Sequence of chain 1.B:
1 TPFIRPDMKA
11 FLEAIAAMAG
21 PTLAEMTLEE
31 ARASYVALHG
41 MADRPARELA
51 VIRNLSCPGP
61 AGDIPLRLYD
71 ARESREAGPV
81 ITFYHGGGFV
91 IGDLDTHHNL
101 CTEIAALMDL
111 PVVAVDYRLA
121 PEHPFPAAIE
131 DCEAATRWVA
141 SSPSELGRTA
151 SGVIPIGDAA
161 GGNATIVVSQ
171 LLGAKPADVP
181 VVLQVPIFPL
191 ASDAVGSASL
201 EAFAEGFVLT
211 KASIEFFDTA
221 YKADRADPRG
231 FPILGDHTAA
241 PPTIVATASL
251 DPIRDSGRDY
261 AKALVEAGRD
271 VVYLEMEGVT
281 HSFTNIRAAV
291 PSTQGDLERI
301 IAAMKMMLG

Binding-site contacts:
Ligand atom OXT contacts residue ARG254 of chain 1.B at 3.8 Å.
Ligand atom C contacts residue ARG258 of chain 1.B at 3.8 Å.
Ligand atom CD contacts residue ALA202 of chain 1.B at 4.1 Å (hydrophobic).
Ligand atom OXT contacts residue ARG258 of chain 1.B at 3.2 Å (salt-bridge).
Ligand atom O contacts residue ARG254 of chain 1.B at 4.0 Å.
Ligand atom C6 contacts residue ALA202 of chain 1.B at 4.3 Å (hydrophobic).
Ligand atom C contacts residue ARG254 of chain 1.B at 3.8 Å.
Ligand atom C6 contacts residue ALA198 of chain 1.B at 3.8 Å (hydrophobic).
Ligand atom CB contacts residue ARG254 of chain 1.B at 3.2 Å.
Ligand atom CG contacts residue PHE203 of chain 1.B at 4.2 Å (hydrophobic).
Ligand atom CG contacts residue ARG254 of chain 1.B at 3.6 Å.
Ligand atom O contacts residue ARG258 of chain 1.B at 3.2 Å (salt-bridge).
Ligand atom CD contacts residue ALA198 of chain 1.B at 4.1 Å (hydrophobic).
Ligand atom O contacts residue ALA267 of chain 1.A at 4.5 Å.
Ligand atom CA contacts residue ARG254 of chain 1.B at 4.0 Å.
Ligand atom CG contacts residue ALA202 of chain 1.B at 4.3 Å (hydrophobic).
Ligand atom CD contacts residue ARG254 of chain 1.B at 3.2 Å.

Sequence of chain 1.A:
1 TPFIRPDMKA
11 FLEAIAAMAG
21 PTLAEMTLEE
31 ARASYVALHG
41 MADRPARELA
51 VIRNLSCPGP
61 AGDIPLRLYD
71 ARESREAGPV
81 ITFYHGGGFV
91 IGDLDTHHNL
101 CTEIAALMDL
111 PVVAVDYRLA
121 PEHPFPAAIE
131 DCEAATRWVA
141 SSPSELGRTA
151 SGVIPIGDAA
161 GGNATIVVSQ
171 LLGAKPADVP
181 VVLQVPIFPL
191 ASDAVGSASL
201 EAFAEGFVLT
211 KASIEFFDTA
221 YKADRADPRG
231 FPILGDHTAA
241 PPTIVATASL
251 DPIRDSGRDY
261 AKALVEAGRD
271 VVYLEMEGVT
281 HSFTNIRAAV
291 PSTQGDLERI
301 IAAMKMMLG

The small molecule below binds the protein below.
Small molecule (SMILES): CCCCCC(=O)O